This protein binds this small molecule.
Small molecule (SMILES): Cc1ccc(NC(=O)c2ccc(CN3CCN(C)CC3)cc2)cc1Nc1nc(-c2cccnc2)cs1

Binding-site contacts:
Ligand atom CAM contacts residue HIS41 of chain 2.A at 3.5 Å.
Ligand atom NAK contacts residue HIS164 of chain 2.A at 3.5 Å (h-bond).
Ligand atom NBD contacts residue SER46 of chain 2.A at 3.6 Å (h-bond).
Ligand atom NAL contacts residue HIS41 of chain 2.A at 3.5 Å.
Ligand atom CBB contacts residue CYS44 of chain 2.A at 3.7 Å (hydrophobic).
Ligand atom CBB contacts residue THR25 of chain 2.A at 3.6 Å.
Ligand atom CAC contacts residue GLU166 of chain 2.A at 3.5 Å.
Ligand atom CAY contacts residue THR45 of chain 2.A at 3.7 Å.
Ligand atom CAO contacts residue HIS41 of chain 2.A at 3.6 Å.
Ligand atom CBF contacts residue THR24 of chain 2.A at 2.9 Å.
Ligand atom NAD contacts residue SER144 of chain 2.A at 3.7 Å.
Ligand atom CAB contacts residue ASN142 of chain 2.A at 3.7 Å.
Ligand atom CAC contacts residue PHE140 of chain 2.A at 3.4 Å (hydrophobic).
Ligand atom CAZ contacts residue SER46 of chain 2.A at 3.7 Å.
Ligand atom CAN contacts residue HIS41 of chain 2.A at 3.5 Å.
Ligand atom NAL contacts residue HIS164 of chain 2.A at 3.0 Å (h-bond).
Ligand atom CBA contacts residue THR25 of chain 2.A at 2.9 Å.
Ligand atom CAA contacts residue ASN142 of chain 2.A at 3.5 Å.
Ligand atom CBI contacts residue CYS44 of chain 2.A at 3.2 Å (hydrophobic).
Ligand atom CAB contacts residue GLU166 of chain 2.A at 3.6 Å.
Ligand atom CAR contacts residue HIS41 of chain 2.A at 3.5 Å.
Ligand atom CAX contacts residue SER46 of chain 2.A at 3.7 Å.
Ligand atom CAE contacts residue HIS163 of chain 2.A at 3.4 Å.
Ligand atom CAJ contacts residue HIS164 of chain 2.A at 3.7 Å.
Ligand atom CBA contacts residue CYS44 of chain 2.A at 3.4 Å (hydrophobic).
Ligand atom CAE contacts residue GLU166 of chain 2.A at 3.7 Å.
Ligand atom CAP contacts residue MET49 of chain 2.A at 3.7 Å (hydrophobic).
Ligand atom NAD contacts residue HIS163 of chain 2.A at 2.8 Å (h-bond).
Ligand atom CAB contacts residue LEU141 of chain 2.A at 3.6 Å (hydrophobic).
Ligand atom NAK contacts residue CYS145 of chain 2.A at 3.3 Å (h-bond).
Ligand atom NBG contacts residue THR24 of chain 2.A at 2.9 Å (h-bond).
Ligand atom CBI contacts residue THR45 of chain 2.A at 3.4 Å.
Ligand atom NBD contacts residue THR45 of chain 2.A at 3.4 Å.
Ligand atom CAS contacts residue HIS164 of chain 2.A at 3.7 Å.
Ligand atom CAY contacts residue SER46 of chain 2.A at 3.2 Å.
Ligand atom CAS contacts residue MET165 of chain 2.A at 3.6 Å (hydrophobic).
Ligand atom CBH contacts residue THR24 of chain 2.A at 3.0 Å.
Ligand atom NAK contacts residue MET165 of chain 2.A at 3.7 Å.
Ligand atom CAQ contacts residue HIS41 of chain 2.A at 3.7 Å.
Ligand atom CAP contacts residue HIS41 of chain 2.A at 3.6 Å.

Sequence of chain 2.A:
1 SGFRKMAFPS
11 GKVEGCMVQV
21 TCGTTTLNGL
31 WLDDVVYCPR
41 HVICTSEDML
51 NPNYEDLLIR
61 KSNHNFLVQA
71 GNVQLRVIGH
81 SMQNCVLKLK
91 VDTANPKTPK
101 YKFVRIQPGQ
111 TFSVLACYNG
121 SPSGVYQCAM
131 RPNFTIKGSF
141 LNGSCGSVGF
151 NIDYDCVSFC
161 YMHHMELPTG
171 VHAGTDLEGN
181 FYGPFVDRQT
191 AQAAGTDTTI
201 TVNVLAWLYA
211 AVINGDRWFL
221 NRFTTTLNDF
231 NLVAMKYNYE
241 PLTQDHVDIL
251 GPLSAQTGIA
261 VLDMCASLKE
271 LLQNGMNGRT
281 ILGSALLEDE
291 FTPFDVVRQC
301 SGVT